This protein binds this small molecule.
Small molecule (SMILES): CC(=O)N[C@H]1[C@H](O[C@H]2[C@H](O)[C@@H](NC(C)=O)CO[C@@H]2CO)O[C@H](CO)[C@@H](O)[C@@H]1O

Binding-site contacts:
Ligand atom C7 contacts residue ASN326 of chain 1.E at 3.4 Å.
Ligand atom O5 contacts residue ASN326 of chain 1.E at 2.4 Å (h-bond).
Ligand atom C3 contacts residue ASN326 of chain 1.E at 3.9 Å.
Ligand atom O5 contacts residue HIS324 of chain 1.E at 4.3 Å.
Ligand atom C1 contacts residue HIS324 of chain 1.E at 3.9 Å.
Ligand atom C8 contacts residue THR292 of chain 1.E at 3.6 Å.
Ligand atom O7 contacts residue ARG437 of chain 1.E at 3.9 Å.
Ligand atom O7 contacts residue ASN290 of chain 1.E at 3.7 Å.
Ligand atom C8 contacts residue HIS324 of chain 1.E at 3.8 Å.
Ligand atom C1 contacts residue ASN326 of chain 1.E at 1.5 Å.
Ligand atom C5 contacts residue HIS324 of chain 1.E at 4.0 Å.
Ligand atom O7 contacts residue ASN326 of chain 1.E at 4.4 Å.
Ligand atom C8 contacts residue ASN326 of chain 1.E at 3.4 Å.
Ligand atom C6 contacts residue THR408 of chain 1.E at 4.3 Å.
Ligand atom C5 contacts residue ASN326 of chain 1.E at 3.8 Å.
Ligand atom C2 contacts residue ASN326 of chain 1.E at 2.5 Å.
Ligand atom C8 contacts residue ASN290 of chain 1.E at 3.3 Å.
Ligand atom C3 contacts residue HIS324 of chain 1.E at 4.2 Å.
Ligand atom N2 contacts residue ASN326 of chain 1.E at 3.0 Å (h-bond).
Ligand atom O5 contacts residue THR408 of chain 1.E at 3.8 Å.
Ligand atom C7 contacts residue ASN290 of chain 1.E at 4.2 Å.
Ligand atom C4 contacts residue ASN326 of chain 1.E at 4.4 Å.

Sequence of chain 1.E:
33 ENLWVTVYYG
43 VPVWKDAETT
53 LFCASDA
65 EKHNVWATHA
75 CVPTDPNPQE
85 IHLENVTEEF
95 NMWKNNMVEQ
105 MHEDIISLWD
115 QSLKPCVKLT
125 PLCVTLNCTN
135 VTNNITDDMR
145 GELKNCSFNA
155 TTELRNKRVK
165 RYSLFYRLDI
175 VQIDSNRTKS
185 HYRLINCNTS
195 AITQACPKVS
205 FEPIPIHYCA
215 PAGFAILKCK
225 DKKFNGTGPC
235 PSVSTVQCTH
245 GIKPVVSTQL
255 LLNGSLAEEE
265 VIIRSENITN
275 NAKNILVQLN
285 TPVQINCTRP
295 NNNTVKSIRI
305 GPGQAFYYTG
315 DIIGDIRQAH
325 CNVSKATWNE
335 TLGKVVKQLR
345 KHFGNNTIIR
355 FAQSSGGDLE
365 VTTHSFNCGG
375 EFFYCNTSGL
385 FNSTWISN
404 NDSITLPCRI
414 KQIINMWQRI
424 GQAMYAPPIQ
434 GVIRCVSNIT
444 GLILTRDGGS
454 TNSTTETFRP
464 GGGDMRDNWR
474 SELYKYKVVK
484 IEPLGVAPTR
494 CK